Sequence of chain 1.D:
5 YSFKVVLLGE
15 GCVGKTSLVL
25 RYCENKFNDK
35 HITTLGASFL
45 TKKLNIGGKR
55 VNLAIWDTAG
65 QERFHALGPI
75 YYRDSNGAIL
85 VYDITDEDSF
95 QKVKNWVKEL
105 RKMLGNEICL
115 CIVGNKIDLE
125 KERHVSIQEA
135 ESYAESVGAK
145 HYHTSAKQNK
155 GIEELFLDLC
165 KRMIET

Binding-site contacts:
Ligand atom PG contacts residue HIS35 of chain 1.D at 3.5 Å.
Ligand atom O2' contacts residue PHE31 of chain 1.D at 3.3 Å.
Ligand atom N1 contacts residue ASP122 of chain 1.D at 2.8 Å (salt-bridge).
Ligand atom O1B contacts residue GLY18 of chain 1.D at 3.1 Å (h-bond).
Ligand atom N1 contacts residue LYS151 of chain 1.D at 3.5 Å.
Ligand atom N7 contacts residue ASN119 of chain 1.D at 3.1 Å (h-bond).
Ligand atom O3' contacts residue ASP33 of chain 1.D at 2.8 Å (salt-bridge).
Ligand atom O2B contacts residue MG1 of chain 1.L at 2.0 Å.
Ligand atom O1A contacts residue SER21 of chain 1.D at 2.8 Å (h-bond).
Ligand atom N2 contacts residue LEU123 of chain 1.D at 3.5 Å.
Ligand atom O2' contacts residue ASN32 of chain 1.D at 2.7 Å (h-bond).
Ligand atom N3B contacts residue HIS35 of chain 1.D at 3.3 Å.
Ligand atom N2 contacts residue ASP122 of chain 1.D at 2.8 Å (salt-bridge).
Ligand atom O6 contacts residue ASP122 of chain 1.D at 3.5 Å (salt-bridge).
Ligand atom O6 contacts residue SER149 of chain 1.D at 3.4 Å.
Ligand atom O6 contacts residue ALA150 of chain 1.D at 2.8 Å (h-bond).
Ligand atom C6 contacts residue LYS120 of chain 1.D at 3.5 Å.
Ligand atom PB contacts residue MG1 of chain 1.L at 3.2 Å.
Ligand atom O2B contacts residue THR20 of chain 1.D at 2.9 Å (h-bond).
Ligand atom C3' contacts residue ASP33 of chain 1.D at 3.6 Å.
Ligand atom O1B contacts residue LYS19 of chain 1.D at 2.8 Å (salt-bridge).
Ligand atom O1G contacts residue HIS35 of chain 1.D at 2.7 Å.
Ligand atom O1A contacts residue GLY18 of chain 1.D at 3.3 Å.
Ligand atom O3G contacts residue LYS19 of chain 1.D at 2.8 Å (salt-bridge).
Ligand atom O2' contacts residue ASP33 of chain 1.D at 3.2 Å (salt-bridge).
Ligand atom O2A contacts residue HIS35 of chain 1.D at 3.1 Å (h-bond).
Ligand atom C8 contacts residue SER21 of chain 1.D at 3.3 Å.
Ligand atom O1G contacts residue GLY15 of chain 1.D at 3.5 Å (h-bond).
Ligand atom O4' contacts residue LYS120 of chain 1.D at 3.4 Å (salt-bridge).
Ligand atom PG contacts residue MG1 of chain 1.L at 3.2 Å.
Ligand atom O2G contacts residue MG1 of chain 1.L at 1.9 Å.
Ligand atom O4' contacts residue CYS16 of chain 1.D at 3.5 Å (h-bond).
Ligand atom O2G contacts residue ALA63 of chain 1.D at 3.6 Å.
Ligand atom O3G contacts residue GLY64 of chain 1.D at 2.8 Å (h-bond).
Ligand atom N3B contacts residue GLY15 of chain 1.D at 2.8 Å (h-bond).
Ligand atom N3B contacts residue MG1 of chain 1.L at 3.4 Å.
Ligand atom O6 contacts residue LYS151 of chain 1.D at 3.2 Å (salt-bridge).
Ligand atom O6 contacts residue ASN119 of chain 1.D at 3.4 Å (h-bond).
Ligand atom O1A contacts residue THR20 of chain 1.D at 3.5 Å (h-bond).
Ligand atom O3A contacts residue GLY18 of chain 1.D at 3.4 Å (h-bond).

A small-molecule ligand and the protein it binds are described below.
Small molecule (SMILES): Nc1nc2c(ncn2[C@@H]2O[C@H](CO[P](=O)(O)O[P](=O)(O)NP(=O)(O)O)[C@@H](O)[C@H]2O)c(=O)[nH]1